The small molecule below binds the protein below.
Small molecule (SMILES): CC(C)[C@H](NC(=O)OCc1cccc(Cl)c1)C(=O)N[C@@H](CC1CCCCC1)C(=O)N[C@H](CO)C[C@@H]1CCNC1=O

Binding-site contacts:
Ligand atom O33 contacts residue MET165 of chain 2.A at 3.2 Å.
Ligand atom N13 contacts residue GLN189 of chain 2.A at 3.1 Å (h-bond).
Ligand atom C24 contacts residue HIS163 of chain 2.A at 3.7 Å.
Ligand atom N10 contacts residue GLU166 of chain 2.A at 2.8 Å (salt-bridge).
Ligand atom C9 contacts residue MET165 of chain 2.A at 3.5 Å (hydrophobic).
Ligand atom O9 contacts residue SER144 of chain 2.A at 3.3 Å (h-bond).
Ligand atom N16 contacts residue HIS164 of chain 2.A at 3.2 Å (h-bond).
Ligand atom C9 contacts residue GLU166 of chain 2.A at 3.6 Å.
Ligand atom C5 contacts residue THR190 of chain 2.A at 3.2 Å.
Ligand atom O8 contacts residue MET165 of chain 2.A at 3.2 Å.
Ligand atom O26 contacts residue GLU166 of chain 2.A at 3.6 Å.
Ligand atom C18 contacts residue ASP187 of chain 2.A at 3.6 Å.
Ligand atom O33 contacts residue GLU166 of chain 2.A at 2.8 Å (salt-bridge).
Ligand atom O8 contacts residue GLU166 of chain 2.A at 3.4 Å (salt-bridge).
Ligand atom O9 contacts residue GLY143 of chain 2.A at 3.1 Å (h-bond).
Ligand atom O29 contacts residue MET165 of chain 2.A at 3.6 Å.
Ligand atom C19 contacts residue CYS145 of chain 2.A at 3.1 Å (hydrophobic).
Ligand atom O26 contacts residue HIS163 of chain 2.A at 2.6 Å (h-bond).
Ligand atom C13 contacts residue HIS41 of chain 2.A at 3.7 Å.
Ligand atom C23 contacts residue TYR54 of chain 2.A at 3.5 Å (hydrophobic).
Ligand atom N23 contacts residue GLU166 of chain 2.A at 3.1 Å (salt-bridge).
Ligand atom C7 contacts residue MET165 of chain 2.A at 3.4 Å (hydrophobic).
Ligand atom C18 contacts residue ARG188 of chain 2.A at 3.6 Å.
Ligand atom CL7 contacts residue PRO168 of chain 2.A at 3.6 Å.
Ligand atom N16 contacts residue CYS145 of chain 2.A at 3.0 Å (h-bond).
Ligand atom O9 contacts residue CYS145 of chain 2.A at 2.6 Å (h-bond).
Ligand atom C5 contacts residue GLN189 of chain 2.A at 3.0 Å.
Ligand atom C8 contacts residue CYS145 of chain 2.A at 1.8 Å (hydrophobic).
Ligand atom O26 contacts residue HIS172 of chain 2.A at 3.5 Å.
Ligand atom C17 contacts residue CYS145 of chain 2.A at 2.7 Å (hydrophobic).
Ligand atom N23 contacts residue PHE140 of chain 2.A at 3.4 Å (h-bond).
Ligand atom O29 contacts residue GLN189 of chain 2.A at 2.8 Å.
Ligand atom C6 contacts residue THR190 of chain 2.A at 2.8 Å.
Ligand atom C11 contacts residue GLN189 of chain 2.A at 3.7 Å.
Ligand atom C6 contacts residue GLN189 of chain 2.A at 3.0 Å.
Ligand atom C24 contacts residue GLU166 of chain 2.A at 3.6 Å.
Ligand atom O26 contacts residue PHE140 of chain 2.A at 3.4 Å.
Ligand atom C23 contacts residue ASP187 of chain 2.A at 3.3 Å.
Ligand atom C1 contacts residue THR190 of chain 2.A at 3.2 Å.
Ligand atom C25 contacts residue MET49 of chain 2.A at 3.7 Å (hydrophobic).

Sequence of chain 2.A:
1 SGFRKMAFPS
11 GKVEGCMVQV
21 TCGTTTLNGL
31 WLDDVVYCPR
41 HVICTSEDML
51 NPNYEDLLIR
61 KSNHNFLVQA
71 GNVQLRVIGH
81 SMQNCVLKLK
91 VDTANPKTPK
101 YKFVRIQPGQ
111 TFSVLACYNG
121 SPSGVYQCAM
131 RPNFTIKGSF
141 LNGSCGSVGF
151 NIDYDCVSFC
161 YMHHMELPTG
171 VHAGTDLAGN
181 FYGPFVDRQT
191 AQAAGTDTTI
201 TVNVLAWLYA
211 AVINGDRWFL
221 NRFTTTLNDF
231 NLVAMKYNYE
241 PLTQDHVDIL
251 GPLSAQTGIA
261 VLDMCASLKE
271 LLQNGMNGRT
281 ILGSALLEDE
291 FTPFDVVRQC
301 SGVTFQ

Sequence of chain 1.A:
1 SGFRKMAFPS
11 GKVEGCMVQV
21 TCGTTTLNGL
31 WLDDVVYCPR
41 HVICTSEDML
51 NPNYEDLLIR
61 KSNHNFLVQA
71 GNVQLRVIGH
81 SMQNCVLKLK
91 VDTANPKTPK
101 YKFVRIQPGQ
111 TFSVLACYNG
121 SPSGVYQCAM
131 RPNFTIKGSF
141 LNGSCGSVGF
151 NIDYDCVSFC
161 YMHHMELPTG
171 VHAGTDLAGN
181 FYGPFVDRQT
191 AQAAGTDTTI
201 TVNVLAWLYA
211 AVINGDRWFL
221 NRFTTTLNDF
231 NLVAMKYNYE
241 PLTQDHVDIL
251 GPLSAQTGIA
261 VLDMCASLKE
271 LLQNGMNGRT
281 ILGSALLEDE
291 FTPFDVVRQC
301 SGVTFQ